This protein binds this small molecule.
Small molecule (SMILES): O=[N+]([O-])c1ccc(O)c(O)c1

Sequence of chain 1.B:
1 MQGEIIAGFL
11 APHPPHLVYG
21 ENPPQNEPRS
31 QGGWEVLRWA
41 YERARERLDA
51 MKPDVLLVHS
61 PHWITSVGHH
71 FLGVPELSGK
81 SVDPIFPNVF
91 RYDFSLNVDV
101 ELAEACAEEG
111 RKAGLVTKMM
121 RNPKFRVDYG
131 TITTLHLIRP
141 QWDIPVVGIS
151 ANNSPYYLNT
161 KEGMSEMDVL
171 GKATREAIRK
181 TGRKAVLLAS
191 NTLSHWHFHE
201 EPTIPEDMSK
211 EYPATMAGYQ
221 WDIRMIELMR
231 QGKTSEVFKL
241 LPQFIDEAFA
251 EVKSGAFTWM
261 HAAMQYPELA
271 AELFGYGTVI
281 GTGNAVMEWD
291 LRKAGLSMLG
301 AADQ

Binding-site contacts:
Ligand atom O7 contacts residue HIS195 of chain 1.B at 3.1 Å (h-bond).
Ligand atom C1 contacts residue HIS13 of chain 1.B at 3.8 Å.
Ligand atom O8 contacts residue HIS13 of chain 1.B at 2.8 Å (h-bond).
Ligand atom C1 contacts residue THR192 of chain 1.B at 3.5 Å.
Ligand atom O10 contacts residue VAL279 of chain 1.B at 3.4 Å.
Ligand atom C2 contacts residue HIS62 of chain 1.B at 4.2 Å.
Ligand atom O7 contacts residue FE1 of chain 1.E at 2.4 Å.
Ligand atom O10 contacts residue PRO14 of chain 1.B at 3.9 Å.
Ligand atom C6 contacts residue THR192 of chain 1.B at 3.5 Å.
Ligand atom O8 contacts residue HIS62 of chain 1.B at 2.9 Å (h-bond).
Ligand atom O7 contacts residue GLU251 of chain 1.B at 2.7 Å (salt-bridge).
Ligand atom O10 contacts residue ILE280 of chain 1.B at 3.4 Å.
Ligand atom C6 contacts residue HIS195 of chain 1.B at 3.6 Å.
Ligand atom C5 contacts residue THR282 of chain 1.B at 3.8 Å.
Ligand atom C1 contacts residue FE1 of chain 1.E at 3.0 Å.
Ligand atom C2 contacts residue HIS13 of chain 1.B at 3.6 Å.
Ligand atom N9 contacts residue PHE86 of chain 1.B at 4.0 Å.
Ligand atom C1 contacts residue HIS195 of chain 1.B at 3.4 Å.
Ligand atom C6 contacts residue THR282 of chain 1.B at 3.5 Å.
Ligand atom C3 contacts residue FE1 of chain 1.E at 4.1 Å.
Ligand atom C1 contacts residue GLU251 of chain 1.B at 3.9 Å.
Ligand atom O7 contacts residue THR192 of chain 1.B at 3.0 Å (h-bond).
Ligand atom C2 contacts residue FE1 of chain 1.E at 2.8 Å.
Ligand atom N9 contacts residue PRO14 of chain 1.B at 3.7 Å.
Ligand atom O8 contacts residue FE1 of chain 1.E at 1.9 Å.
Ligand atom C2 contacts residue TYR129 of chain 1.B at 3.4 Å (hydrophobic).
Ligand atom O11 contacts residue PRO15 of chain 1.B at 3.2 Å.
Ligand atom C3 contacts residue PRO15 of chain 1.B at 3.9 Å (hydrophobic).
Ligand atom O7 contacts residue HIS13 of chain 1.B at 3.3 Å (h-bond).
Ligand atom C5 contacts residue PRO14 of chain 1.B at 3.7 Å (hydrophobic).
Ligand atom N9 contacts residue PRO15 of chain 1.B at 3.9 Å.
Ligand atom C3 contacts residue PRO14 of chain 1.B at 4.0 Å (hydrophobic).
Ligand atom O11 contacts residue PHE86 of chain 1.B at 3.2 Å.
Ligand atom O10 contacts residue HIS16 of chain 1.B at 3.3 Å (h-bond).
Ligand atom O11 contacts residue HIS16 of chain 1.B at 3.2 Å.
Ligand atom O8 contacts residue TYR129 of chain 1.B at 2.4 Å (h-bond).
Ligand atom O8 contacts residue GLU251 of chain 1.B at 3.6 Å.
Ligand atom C3 contacts residue TYR129 of chain 1.B at 3.5 Å (hydrophobic).
Ligand atom C4 contacts residue PRO14 of chain 1.B at 3.7 Å (hydrophobic).
Ligand atom N9 contacts residue HIS16 of chain 1.B at 3.7 Å.